Binding-site contacts:
Ligand atom NH1 contacts residue TRP97 of chain 2.A at 3.1 Å (h-bond).
Ligand atom C3 contacts residue GLU37 of chain 2.A at 3.5 Å.
Ligand atom O8 contacts residue ARG211 of chain 2.A at 3.7 Å.
Ligand atom NH1 contacts residue GLU146 of chain 2.A at 2.7 Å (salt-bridge).
Ligand atom O1A contacts residue TYR264 of chain 2.A at 2.8 Å (h-bond).
Ligand atom NH2 contacts residue ASP69 of chain 2.A at 2.9 Å (salt-bridge).
Ligand atom NH2 contacts residue GLU37 of chain 2.A at 3.6 Å.
Ligand atom O8 contacts residue GLU195 of chain 2.A at 2.8 Å (salt-bridge).
Ligand atom NE contacts residue ASP69 of chain 2.A at 2.6 Å (salt-bridge).
Ligand atom O9 contacts residue ARG143 of chain 2.A at 2.9 Å (salt-bridge).
Ligand atom C1 contacts residue ARG288 of chain 2.A at 3.7 Å.
Ligand atom C5 contacts residue ASP69 of chain 2.A at 3.5 Å.
Ligand atom O10 contacts residue ARG70 of chain 2.A at 2.5 Å (salt-bridge).
Ligand atom C1 contacts residue TYR322 of chain 2.A at 3.2 Å (hydrophobic).
Ligand atom C4 contacts residue ASP69 of chain 2.A at 3.1 Å.
Ligand atom C8 contacts residue GLU195 of chain 2.A at 3.5 Å.
Ligand atom O6 contacts residue TYR322 of chain 2.A at 3.7 Å.
Ligand atom C9 contacts residue GLU195 of chain 2.A at 3.1 Å.
Ligand atom C3 contacts residue TYR322 of chain 2.A at 3.6 Å (hydrophobic).
Ligand atom CZ contacts residue TRP97 of chain 2.A at 3.4 Å (hydrophobic).
Ligand atom O1B contacts residue TYR322 of chain 2.A at 3.4 Å (h-bond).
Ligand atom O1A contacts residue ARG211 of chain 2.A at 3.8 Å.
Ligand atom NE contacts residue GLU37 of chain 2.A at 3.4 Å (salt-bridge).
Ligand atom C2 contacts residue TYR322 of chain 2.A at 3.2 Å (hydrophobic).
Ligand atom C2 contacts residue ASP69 of chain 2.A at 3.7 Å.
Ligand atom C9 contacts residue ALA165 of chain 2.A at 3.6 Å (hydrophobic).
Ligand atom C10 contacts residue ARG70 of chain 2.A at 3.5 Å.
Ligand atom C3 contacts residue ASP69 of chain 2.A at 3.0 Å.
Ligand atom O10 contacts residue ASP69 of chain 2.A at 3.3 Å.
Ligand atom C11 contacts residue ILE141 of chain 2.A at 3.6 Å (hydrophobic).
Ligand atom NH2 contacts residue TRP97 of chain 2.A at 2.9 Å (h-bond).
Ligand atom NH2 contacts residue ARG74 of chain 2.A at 2.9 Å (salt-bridge).
Ligand atom O1A contacts residue ARG288 of chain 2.A at 3.2 Å (salt-bridge).
Ligand atom O1A contacts residue TYR322 of chain 2.A at 3.6 Å.
Ligand atom O1B contacts residue ARG36 of chain 2.A at 3.2 Å (salt-bridge).
Ligand atom CZ contacts residue GLU37 of chain 2.A at 3.5 Å.
Ligand atom NH1 contacts residue GLU37 of chain 2.A at 3.7 Å.
Ligand atom O1B contacts residue ARG288 of chain 2.A at 3.1 Å (salt-bridge).
Ligand atom C11 contacts residue TRP97 of chain 2.A at 3.7 Å (hydrophobic).
Ligand atom O9 contacts residue GLU195 of chain 2.A at 2.7 Å (salt-bridge).

Sequence of chain 2.A:
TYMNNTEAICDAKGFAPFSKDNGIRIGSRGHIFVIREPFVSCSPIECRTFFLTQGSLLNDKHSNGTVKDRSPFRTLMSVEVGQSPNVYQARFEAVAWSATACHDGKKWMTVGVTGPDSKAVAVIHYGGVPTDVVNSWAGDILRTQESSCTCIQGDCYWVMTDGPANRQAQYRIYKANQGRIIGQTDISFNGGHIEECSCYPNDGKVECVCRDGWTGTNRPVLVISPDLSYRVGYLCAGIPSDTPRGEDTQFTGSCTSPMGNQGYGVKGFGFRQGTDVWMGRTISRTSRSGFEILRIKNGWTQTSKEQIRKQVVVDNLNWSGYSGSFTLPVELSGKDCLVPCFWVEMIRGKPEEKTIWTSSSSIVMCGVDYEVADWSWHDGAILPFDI

This small molecule binds to this protein.
Small molecule (SMILES): [H]/N=C(\N)N[C@H]1C=C(C(=O)O)O[C@@H]([C@H](O)[C@H](O)CO)[C@@H]1NC(C)=O